Binding-site contacts:
Ligand atom C2 contacts residue ASN144 of chain 1.A at 2.5 Å.
Ligand atom C8 contacts residue SER142 of chain 1.A at 3.2 Å.
Ligand atom C3 contacts residue ASN144 of chain 1.A at 3.8 Å.
Ligand atom O7 contacts residue ASN144 of chain 1.A at 2.9 Å (h-bond).
Ligand atom C7 contacts residue PHE143 of chain 1.A at 4.2 Å (hydrophobic).
Ligand atom O7 contacts residue THR122 of chain 1.A at 3.4 Å (h-bond).
Ligand atom N2 contacts residue ASN144 of chain 1.A at 3.0 Å (h-bond).
Ligand atom C8 contacts residue PHE143 of chain 1.A at 3.8 Å (hydrophobic).
Ligand atom O5 contacts residue ASN144 of chain 1.A at 2.3 Å (h-bond).
Ligand atom C8 contacts residue THR122 of chain 1.A at 3.7 Å.
Ligand atom C8 contacts residue ILE124 of chain 1.A at 3.6 Å (hydrophobic).
Ligand atom C1 contacts residue ASN144 of chain 1.A at 1.4 Å.
Ligand atom C7 contacts residue THR122 of chain 1.A at 3.9 Å.
Ligand atom C5 contacts residue ASN144 of chain 1.A at 3.7 Å.
Ligand atom O7 contacts residue ASP151 of chain 1.B at 4.4 Å.
Ligand atom O7 contacts residue VAL121 of chain 1.A at 4.4 Å.
Ligand atom C7 contacts residue ASN144 of chain 1.A at 3.2 Å.
Ligand atom C4 contacts residue ASN144 of chain 1.A at 4.2 Å.
Ligand atom O7 contacts residue PHE143 of chain 1.A at 4.1 Å.

This protein binds this small molecule.
Small molecule (SMILES): CC(=O)N[C@@H]1[C@@H](O)[C@H](O)[C@@H](CO)O[C@H]1O

Sequence of chain 1.A:
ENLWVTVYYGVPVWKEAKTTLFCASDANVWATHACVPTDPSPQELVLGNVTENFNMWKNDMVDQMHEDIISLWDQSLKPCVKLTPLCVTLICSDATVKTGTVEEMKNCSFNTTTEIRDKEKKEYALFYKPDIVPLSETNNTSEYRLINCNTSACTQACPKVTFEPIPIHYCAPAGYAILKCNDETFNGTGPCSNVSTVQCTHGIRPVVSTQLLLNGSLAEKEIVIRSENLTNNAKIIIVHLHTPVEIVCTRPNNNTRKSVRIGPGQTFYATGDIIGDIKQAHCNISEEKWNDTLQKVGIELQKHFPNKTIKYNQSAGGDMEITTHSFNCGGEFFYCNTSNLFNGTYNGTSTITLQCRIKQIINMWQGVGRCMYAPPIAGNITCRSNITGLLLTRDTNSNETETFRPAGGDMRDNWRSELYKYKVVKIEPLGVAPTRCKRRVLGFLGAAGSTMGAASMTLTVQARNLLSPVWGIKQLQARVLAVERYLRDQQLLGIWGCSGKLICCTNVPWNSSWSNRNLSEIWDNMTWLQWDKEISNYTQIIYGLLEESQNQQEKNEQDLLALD

Sequence of chain 1.B:
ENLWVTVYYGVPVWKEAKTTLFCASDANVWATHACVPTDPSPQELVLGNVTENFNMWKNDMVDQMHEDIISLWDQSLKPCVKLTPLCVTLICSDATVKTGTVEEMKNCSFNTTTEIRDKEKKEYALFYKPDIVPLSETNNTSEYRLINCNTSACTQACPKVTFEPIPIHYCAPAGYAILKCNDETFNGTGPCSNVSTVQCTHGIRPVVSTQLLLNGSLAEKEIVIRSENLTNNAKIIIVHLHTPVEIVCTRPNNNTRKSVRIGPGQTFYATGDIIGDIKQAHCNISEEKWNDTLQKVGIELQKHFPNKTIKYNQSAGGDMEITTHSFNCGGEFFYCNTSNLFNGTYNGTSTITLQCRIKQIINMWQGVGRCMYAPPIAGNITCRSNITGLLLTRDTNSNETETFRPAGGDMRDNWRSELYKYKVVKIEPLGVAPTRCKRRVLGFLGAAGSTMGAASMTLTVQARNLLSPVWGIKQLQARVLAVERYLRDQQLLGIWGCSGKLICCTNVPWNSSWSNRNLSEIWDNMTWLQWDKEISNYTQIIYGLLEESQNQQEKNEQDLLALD